The protein below binds the small molecule below.
Small molecule (SMILES): [H]/N=C(\NCc1ccccc1OC)c1nn(-c2cccc(C)c2)nc1N

Sequence of chain 1.A:
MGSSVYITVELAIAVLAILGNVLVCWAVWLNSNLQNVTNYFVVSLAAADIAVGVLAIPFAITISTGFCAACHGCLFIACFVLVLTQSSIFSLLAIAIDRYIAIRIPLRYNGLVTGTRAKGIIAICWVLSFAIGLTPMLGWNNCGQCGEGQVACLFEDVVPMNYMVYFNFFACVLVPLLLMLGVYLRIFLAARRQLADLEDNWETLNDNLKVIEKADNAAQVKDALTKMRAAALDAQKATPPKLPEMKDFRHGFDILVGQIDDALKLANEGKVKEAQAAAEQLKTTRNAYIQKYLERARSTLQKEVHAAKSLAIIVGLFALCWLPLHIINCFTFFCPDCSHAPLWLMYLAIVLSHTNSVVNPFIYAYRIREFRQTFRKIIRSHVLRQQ

Binding-site contacts:
Ligand atom C18 contacts residue LEU371 of chain 1.A at 3.7 Å (hydrophobic).
Ligand atom C22 contacts residue LEU371 of chain 1.A at 3.9 Å (hydrophobic).
Ligand atom C06 contacts residue ILE396 of chain 1.A at 3.8 Å (hydrophobic).
Ligand atom C07 contacts residue ALA89 of chain 1.A at 3.8 Å (hydrophobic).
Ligand atom C17 contacts residue ASN375 of chain 1.A at 3.3 Å.
Ligand atom O02 contacts residue TYR393 of chain 1.A at 3.9 Å.
Ligand atom O02 contacts residue MET392 of chain 1.A at 3.3 Å.
Ligand atom C09 contacts residue PHE194 of chain 1.A at 3.0 Å (hydrophobic).
Ligand atom C16 contacts residue LEU371 of chain 1.A at 3.4 Å (hydrophobic).
Ligand atom C01 contacts residue PHE194 of chain 1.A at 3.9 Å (hydrophobic).
Ligand atom C07 contacts residue ILE92 of chain 1.A at 3.8 Å (hydrophobic).
Ligand atom C06 contacts residue SER93 of chain 1.A at 3.7 Å.
Ligand atom N23 contacts residue ASN375 of chain 1.A at 3.7 Å.
Ligand atom C18 contacts residue HIS372 of chain 1.A at 3.7 Å.
Ligand atom C06 contacts residue TYR35 of chain 1.A at 3.8 Å (hydrophobic).
Ligand atom C16 contacts residue MET203 of chain 1.A at 3.8 Å (hydrophobic).
Ligand atom C20 contacts residue MET203 of chain 1.A at 3.8 Å (hydrophobic).
Ligand atom C08 contacts residue SER93 of chain 1.A at 3.9 Å.
Ligand atom C04 contacts residue TYR393 of chain 1.A at 3.8 Å (hydrophobic).
Ligand atom C06 contacts residue ALA89 of chain 1.A at 3.2 Å (hydrophobic).
Ligand atom N23 contacts residue LEU371 of chain 1.A at 3.8 Å.
Ligand atom N15 contacts residue LEU371 of chain 1.A at 3.9 Å.
Ligand atom N25 contacts residue MET392 of chain 1.A at 3.6 Å.
Ligand atom C11 contacts residue PHE194 of chain 1.A at 3.6 Å (hydrophobic).
Ligand atom C01 contacts residue LEU389 of chain 1.A at 3.6 Å (hydrophobic).
Ligand atom C07 contacts residue SER93 of chain 1.A at 3.6 Å.
Ligand atom C19 contacts residue MET203 of chain 1.A at 3.4 Å (hydrophobic).
Ligand atom C05 contacts residue ILE396 of chain 1.A at 3.4 Å (hydrophobic).
Ligand atom C18 contacts residue MET203 of chain 1.A at 3.1 Å (hydrophobic).
Ligand atom N25 contacts residue GLU195 of chain 1.A at 3.5 Å (salt-bridge).
Ligand atom C01 contacts residue MET392 of chain 1.A at 3.8 Å (hydrophobic).
Ligand atom C20 contacts residue LEU111 of chain 1.A at 3.7 Å (hydrophobic).
Ligand atom C21 contacts residue VAL110 of chain 1.A at 3.6 Å (hydrophobic).
Ligand atom C05 contacts residue TYR35 of chain 1.A at 3.4 Å (hydrophobic).
Ligand atom C21 contacts residue LEU111 of chain 1.A at 3.3 Å (hydrophobic).
Ligand atom C17 contacts residue LEU371 of chain 1.A at 3.3 Å (hydrophobic).
Ligand atom C17 contacts residue MET203 of chain 1.A at 3.4 Å (hydrophobic).
Ligand atom C01 contacts residue TYR393 of chain 1.A at 3.5 Å (hydrophobic).
Ligand atom N10 contacts residue PHE194 of chain 1.A at 3.0 Å.
Ligand atom C05 contacts residue SER93 of chain 1.A at 3.8 Å.